Binding-site contacts:
Ligand atom C8 contacts residue ASN689 of chain 1.A at 4.0 Å.
Ligand atom C1 contacts residue ASN689 of chain 1.A at 1.4 Å.
Ligand atom C4 contacts residue ASN689 of chain 1.A at 4.2 Å.
Ligand atom C2 contacts residue ASN689 of chain 1.A at 2.5 Å.
Ligand atom O5 contacts residue TYR776 of chain 1.C at 3.9 Å.
Ligand atom C7 contacts residue ASN689 of chain 1.A at 3.4 Å.
Ligand atom N2 contacts residue ASN689 of chain 1.A at 2.9 Å (h-bond).
Ligand atom C6 contacts residue TYR776 of chain 1.C at 4.0 Å (hydrophobic).
Ligand atom C5 contacts residue ASN689 of chain 1.A at 3.7 Å.
Ligand atom C1 contacts residue TYR776 of chain 1.C at 4.1 Å (hydrophobic).
Ligand atom C5 contacts residue TYR776 of chain 1.C at 3.6 Å (hydrophobic).
Ligand atom O5 contacts residue ASN689 of chain 1.A at 2.4 Å (h-bond).
Ligand atom O7 contacts residue ASN689 of chain 1.A at 3.5 Å (h-bond).
Ligand atom C8 contacts residue SER688 of chain 1.A at 3.9 Å.
Ligand atom C3 contacts residue ASN689 of chain 1.A at 3.8 Å.

Sequence of chain 1.C:
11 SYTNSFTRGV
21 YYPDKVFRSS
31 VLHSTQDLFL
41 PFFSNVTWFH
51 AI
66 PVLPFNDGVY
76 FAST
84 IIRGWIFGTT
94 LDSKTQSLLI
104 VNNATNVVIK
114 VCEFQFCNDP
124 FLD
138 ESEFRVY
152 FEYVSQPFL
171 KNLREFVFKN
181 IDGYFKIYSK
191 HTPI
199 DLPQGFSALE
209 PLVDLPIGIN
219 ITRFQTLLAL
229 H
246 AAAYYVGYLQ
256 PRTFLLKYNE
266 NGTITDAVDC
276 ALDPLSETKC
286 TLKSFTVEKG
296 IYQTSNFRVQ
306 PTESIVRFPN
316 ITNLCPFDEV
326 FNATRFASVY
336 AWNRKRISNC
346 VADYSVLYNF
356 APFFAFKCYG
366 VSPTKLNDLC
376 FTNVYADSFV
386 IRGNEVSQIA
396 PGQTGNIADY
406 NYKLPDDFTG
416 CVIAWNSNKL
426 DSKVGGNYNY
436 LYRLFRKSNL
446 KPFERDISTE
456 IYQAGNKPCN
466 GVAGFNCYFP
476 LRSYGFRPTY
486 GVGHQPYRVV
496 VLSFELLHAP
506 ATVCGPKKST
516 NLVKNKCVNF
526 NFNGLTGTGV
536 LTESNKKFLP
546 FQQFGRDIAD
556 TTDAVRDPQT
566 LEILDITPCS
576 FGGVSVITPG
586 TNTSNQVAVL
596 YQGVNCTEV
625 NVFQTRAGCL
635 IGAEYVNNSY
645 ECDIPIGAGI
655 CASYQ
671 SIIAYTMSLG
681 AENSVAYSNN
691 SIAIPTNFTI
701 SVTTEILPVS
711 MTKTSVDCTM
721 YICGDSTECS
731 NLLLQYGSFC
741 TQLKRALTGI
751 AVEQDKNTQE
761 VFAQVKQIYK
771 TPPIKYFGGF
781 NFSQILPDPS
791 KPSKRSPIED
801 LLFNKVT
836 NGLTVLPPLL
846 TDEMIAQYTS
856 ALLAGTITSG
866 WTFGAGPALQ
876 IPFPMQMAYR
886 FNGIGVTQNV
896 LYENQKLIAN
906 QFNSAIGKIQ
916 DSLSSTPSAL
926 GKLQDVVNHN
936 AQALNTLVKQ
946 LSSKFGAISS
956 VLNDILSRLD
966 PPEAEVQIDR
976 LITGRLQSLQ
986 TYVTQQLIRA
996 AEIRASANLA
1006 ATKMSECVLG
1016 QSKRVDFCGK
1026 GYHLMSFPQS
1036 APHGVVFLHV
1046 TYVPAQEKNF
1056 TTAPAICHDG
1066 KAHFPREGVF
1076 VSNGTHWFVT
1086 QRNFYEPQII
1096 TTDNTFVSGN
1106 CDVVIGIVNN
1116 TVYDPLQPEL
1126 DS

Sequence of chain 1.A:
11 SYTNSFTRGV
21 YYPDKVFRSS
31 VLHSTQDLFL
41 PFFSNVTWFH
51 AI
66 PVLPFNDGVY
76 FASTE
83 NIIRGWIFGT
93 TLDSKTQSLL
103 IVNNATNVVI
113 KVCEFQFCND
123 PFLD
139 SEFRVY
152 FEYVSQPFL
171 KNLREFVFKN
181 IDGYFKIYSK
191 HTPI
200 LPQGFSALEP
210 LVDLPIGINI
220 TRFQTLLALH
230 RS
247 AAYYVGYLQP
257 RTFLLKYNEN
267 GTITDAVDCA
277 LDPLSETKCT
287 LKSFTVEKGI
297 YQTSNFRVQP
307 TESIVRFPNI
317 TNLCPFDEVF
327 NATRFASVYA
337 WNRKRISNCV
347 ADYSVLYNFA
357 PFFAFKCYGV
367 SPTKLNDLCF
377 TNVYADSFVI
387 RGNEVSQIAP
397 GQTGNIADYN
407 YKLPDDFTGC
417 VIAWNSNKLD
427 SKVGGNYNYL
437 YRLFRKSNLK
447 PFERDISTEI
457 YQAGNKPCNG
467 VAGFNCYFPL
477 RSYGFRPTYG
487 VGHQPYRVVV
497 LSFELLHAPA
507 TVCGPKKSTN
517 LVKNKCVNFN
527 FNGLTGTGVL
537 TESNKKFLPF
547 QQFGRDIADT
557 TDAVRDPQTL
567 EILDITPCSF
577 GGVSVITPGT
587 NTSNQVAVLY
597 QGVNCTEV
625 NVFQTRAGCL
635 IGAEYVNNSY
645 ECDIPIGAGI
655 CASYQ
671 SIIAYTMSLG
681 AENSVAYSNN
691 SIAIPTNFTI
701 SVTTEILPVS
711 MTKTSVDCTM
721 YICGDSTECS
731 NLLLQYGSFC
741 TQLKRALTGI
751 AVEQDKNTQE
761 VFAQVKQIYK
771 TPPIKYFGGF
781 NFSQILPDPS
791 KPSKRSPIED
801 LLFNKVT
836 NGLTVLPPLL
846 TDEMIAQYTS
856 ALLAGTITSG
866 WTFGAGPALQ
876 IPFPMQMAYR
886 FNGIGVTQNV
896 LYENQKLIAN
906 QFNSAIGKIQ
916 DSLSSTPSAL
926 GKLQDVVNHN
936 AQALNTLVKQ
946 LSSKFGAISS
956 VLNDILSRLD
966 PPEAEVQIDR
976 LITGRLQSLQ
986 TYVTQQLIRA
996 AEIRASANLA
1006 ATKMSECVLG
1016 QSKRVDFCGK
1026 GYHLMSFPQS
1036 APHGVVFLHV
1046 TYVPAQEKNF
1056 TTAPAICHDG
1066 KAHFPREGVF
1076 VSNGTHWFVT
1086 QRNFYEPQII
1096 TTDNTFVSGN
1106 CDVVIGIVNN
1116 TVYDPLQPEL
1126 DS

This small molecule binds to this protein.
Small molecule (SMILES): CC(=O)N[C@@H]1[C@@H](O)[C@H](O)[C@@H](CO)O[C@H]1O